Sequence of chain 1.A:
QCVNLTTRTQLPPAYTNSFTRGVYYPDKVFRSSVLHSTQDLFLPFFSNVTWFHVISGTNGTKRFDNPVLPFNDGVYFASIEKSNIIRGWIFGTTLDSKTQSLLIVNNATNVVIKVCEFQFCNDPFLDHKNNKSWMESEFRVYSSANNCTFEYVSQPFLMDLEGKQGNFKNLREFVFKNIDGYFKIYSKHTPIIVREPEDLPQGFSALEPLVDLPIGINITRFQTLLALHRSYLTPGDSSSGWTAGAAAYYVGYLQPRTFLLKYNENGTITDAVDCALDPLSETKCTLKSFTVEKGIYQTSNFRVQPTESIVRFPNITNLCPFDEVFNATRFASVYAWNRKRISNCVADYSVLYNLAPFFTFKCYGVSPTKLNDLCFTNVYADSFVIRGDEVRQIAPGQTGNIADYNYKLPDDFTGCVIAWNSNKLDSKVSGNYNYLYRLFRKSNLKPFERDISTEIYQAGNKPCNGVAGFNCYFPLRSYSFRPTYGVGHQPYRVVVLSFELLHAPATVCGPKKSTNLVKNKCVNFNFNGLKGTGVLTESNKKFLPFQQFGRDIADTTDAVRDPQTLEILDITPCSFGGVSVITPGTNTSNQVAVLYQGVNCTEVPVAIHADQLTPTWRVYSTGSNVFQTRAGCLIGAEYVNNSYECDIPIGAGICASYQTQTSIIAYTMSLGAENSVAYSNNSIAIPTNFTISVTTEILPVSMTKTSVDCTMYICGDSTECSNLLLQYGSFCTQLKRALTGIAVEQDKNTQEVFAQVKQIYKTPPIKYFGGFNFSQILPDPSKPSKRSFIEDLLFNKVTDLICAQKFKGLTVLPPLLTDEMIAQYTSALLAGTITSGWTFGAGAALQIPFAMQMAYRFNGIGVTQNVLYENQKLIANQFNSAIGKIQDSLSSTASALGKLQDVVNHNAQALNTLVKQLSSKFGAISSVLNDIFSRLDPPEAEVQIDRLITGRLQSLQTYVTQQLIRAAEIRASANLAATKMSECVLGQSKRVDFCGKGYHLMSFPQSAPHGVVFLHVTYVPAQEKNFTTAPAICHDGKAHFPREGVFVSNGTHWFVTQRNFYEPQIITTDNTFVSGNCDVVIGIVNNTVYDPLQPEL

This protein binds this small molecule.
Small molecule (SMILES): CC(=O)N[C@@H]1[C@@H](O)[C@H](O)[C@@H](CO)O[C@H]1O

Binding-site contacts:
Ligand atom N2 contacts residue ASN641 of chain 1.A at 3.0 Å (h-bond).
Ligand atom C4 contacts residue ASN641 of chain 1.A at 4.2 Å.
Ligand atom C2 contacts residue ASN641 of chain 1.A at 2.5 Å.
Ligand atom C3 contacts residue ASN641 of chain 1.A at 3.9 Å.
Ligand atom C5 contacts residue ASN641 of chain 1.A at 3.6 Å.
Ligand atom C1 contacts residue ASN641 of chain 1.A at 1.4 Å.
Ligand atom C7 contacts residue ASN641 of chain 1.A at 4.2 Å.
Ligand atom O5 contacts residue ASN641 of chain 1.A at 2.3 Å (h-bond).